This small molecule binds to this protein.
Small molecule (SMILES): CC(=O)N[C@@H]1[C@@H](O)[C@H](O)[C@@H](CO)O[C@H]1O

Binding-site contacts:
Ligand atom C2 contacts residue ASN158 of chain 1.A at 2.5 Å.
Ligand atom C8 contacts residue TYR208 of chain 1.A at 4.4 Å (hydrophobic).
Ligand atom C5 contacts residue ASN158 of chain 1.A at 3.7 Å.
Ligand atom C8 contacts residue ASN10 of chain 1.A at 3.9 Å.
Ligand atom O7 contacts residue ASN158 of chain 1.A at 3.5 Å (h-bond).
Ligand atom O7 contacts residue TYR208 of chain 1.A at 4.2 Å.
Ligand atom C1 contacts residue ASN158 of chain 1.A at 1.4 Å.
Ligand atom O5 contacts residue ASN158 of chain 1.A at 2.4 Å (h-bond).
Ligand atom N2 contacts residue ASN158 of chain 1.A at 3.0 Å (h-bond).
Ligand atom C3 contacts residue ASN158 of chain 1.A at 3.9 Å.
Ligand atom C4 contacts residue ASN158 of chain 1.A at 4.3 Å.
Ligand atom C7 contacts residue ASN158 of chain 1.A at 3.5 Å.

Sequence of chain 1.A:
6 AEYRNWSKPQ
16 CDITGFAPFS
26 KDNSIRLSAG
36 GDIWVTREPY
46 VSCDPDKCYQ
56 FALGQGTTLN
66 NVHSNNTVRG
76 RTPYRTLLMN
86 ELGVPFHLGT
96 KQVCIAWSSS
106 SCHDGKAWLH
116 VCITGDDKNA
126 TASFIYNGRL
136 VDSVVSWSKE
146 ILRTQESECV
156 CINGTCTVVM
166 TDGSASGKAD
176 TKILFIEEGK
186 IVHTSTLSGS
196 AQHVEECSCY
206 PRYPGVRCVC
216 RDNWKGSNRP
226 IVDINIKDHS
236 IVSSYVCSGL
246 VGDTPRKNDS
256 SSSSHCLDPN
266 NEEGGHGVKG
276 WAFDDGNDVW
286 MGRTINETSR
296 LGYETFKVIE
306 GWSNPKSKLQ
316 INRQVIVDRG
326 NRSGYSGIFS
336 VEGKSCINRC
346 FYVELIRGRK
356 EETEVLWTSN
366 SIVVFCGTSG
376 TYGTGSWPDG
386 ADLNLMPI